Sequence of chain 1.D:
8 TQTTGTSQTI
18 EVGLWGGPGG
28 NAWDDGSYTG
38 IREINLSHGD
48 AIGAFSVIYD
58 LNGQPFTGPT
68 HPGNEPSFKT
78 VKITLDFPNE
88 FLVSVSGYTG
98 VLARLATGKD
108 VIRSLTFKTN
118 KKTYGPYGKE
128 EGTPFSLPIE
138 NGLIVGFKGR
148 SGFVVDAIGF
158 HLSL

A small-molecule ligand and the protein it binds are described below.
Small molecule (SMILES): OC[C@H]1O[C@H](O)[C@@H](O)[C@@H](O)[C@@H]1O

Binding-site contacts:
Ligand atom C5 contacts residue GLY149 of chain 1.D at 4.4 Å.
Ligand atom O2 contacts residue GLY27 of chain 1.D at 3.9 Å.
Ligand atom O5 contacts residue GLY149 of chain 1.D at 3.8 Å.
Ligand atom C5 contacts residue PHE150 of chain 1.D at 3.9 Å (hydrophobic).
Ligand atom C4 contacts residue GLY27 of chain 1.D at 3.4 Å.
Ligand atom C5 contacts residue ASP153 of chain 1.D at 4.1 Å.
Ligand atom O4 contacts residue THR104 of chain 1.D at 4.2 Å.
Ligand atom O2 contacts residue PHE150 of chain 1.D at 4.3 Å.
Ligand atom C4 contacts residue GLY149 of chain 1.D at 4.3 Å.
Ligand atom C6 contacts residue PHE150 of chain 1.D at 3.6 Å (hydrophobic).
Ligand atom C6 contacts residue VAL151 of chain 1.D at 3.6 Å (hydrophobic).
Ligand atom C3 contacts residue GLY27 of chain 1.D at 3.7 Å.
Ligand atom O1 contacts residue THR104 of chain 1.D at 4.2 Å.
Ligand atom C6 contacts residue VAL108 of chain 1.D at 4.5 Å (hydrophobic).
Ligand atom C6 contacts residue GLY149 of chain 1.D at 4.3 Å.
Ligand atom O6 contacts residue SER148 of chain 1.D at 4.3 Å.
Ligand atom O4 contacts residue GLY27 of chain 1.D at 3.2 Å (h-bond).
Ligand atom C6 contacts residue LEU102 of chain 1.D at 3.9 Å (hydrophobic).
Ligand atom O2 contacts residue GLY149 of chain 1.D at 3.5 Å.
Ligand atom O6 contacts residue PHE150 of chain 1.D at 2.8 Å (h-bond).
Ligand atom C6 contacts residue ASP153 of chain 1.D at 3.5 Å.
Ligand atom C4 contacts residue GLY26 of chain 1.D at 4.2 Å.
Ligand atom O6 contacts residue VAL151 of chain 1.D at 3.0 Å (h-bond).
Ligand atom O6 contacts residue ASP153 of chain 1.D at 2.7 Å (salt-bridge).
Ligand atom O3 contacts residue GLY26 of chain 1.D at 3.9 Å.
Ligand atom C1 contacts residue PHE150 of chain 1.D at 3.9 Å (hydrophobic).
Ligand atom O4 contacts residue ASP153 of chain 1.D at 2.5 Å (salt-bridge).
Ligand atom O3 contacts residue GLY27 of chain 1.D at 2.8 Å (h-bond).
Ligand atom O5 contacts residue PHE150 of chain 1.D at 3.0 Å (h-bond).
Ligand atom C3 contacts residue THR104 of chain 1.D at 4.4 Å.
Ligand atom O6 contacts residue GLY149 of chain 1.D at 3.1 Å.
Ligand atom C5 contacts residue THR104 of chain 1.D at 4.4 Å.
Ligand atom O4 contacts residue GLY26 of chain 1.D at 3.5 Å.
Ligand atom C4 contacts residue ASP153 of chain 1.D at 3.4 Å.
Ligand atom O1 contacts residue PHE150 of chain 1.D at 4.1 Å.